Binding-site contacts:
Ligand atom C5 contacts residue ASN44 of chain 1.B at 3.7 Å.
Ligand atom C5 contacts residue SER151 of chain 1.B at 3.7 Å.
Ligand atom C1 contacts residue SER151 of chain 1.B at 3.6 Å.
Ligand atom C5 contacts residue SER106 of chain 1.B at 4.5 Å.
Ligand atom C2 contacts residue SER151 of chain 1.B at 4.5 Å.
Ligand atom O6 contacts residue SER151 of chain 1.B at 4.3 Å.
Ligand atom O6 contacts residue SER106 of chain 1.B at 4.1 Å.
Ligand atom C7 contacts residue ASN44 of chain 1.B at 3.3 Å.
Ligand atom C2 contacts residue ASN44 of chain 1.B at 2.4 Å.
Ligand atom O5 contacts residue ASN44 of chain 1.B at 2.3 Å (h-bond).
Ligand atom C4 contacts residue ASN44 of chain 1.B at 4.1 Å.
Ligand atom C3 contacts residue SER151 of chain 1.B at 4.2 Å.
Ligand atom C3 contacts residue ASN44 of chain 1.B at 3.8 Å.
Ligand atom C5 contacts residue GLN153 of chain 1.B at 4.0 Å.
Ligand atom C1 contacts residue GLN153 of chain 1.B at 3.8 Å.
Ligand atom O7 contacts residue ASN44 of chain 1.B at 3.2 Å (h-bond).
Ligand atom C6 contacts residue GLN153 of chain 1.B at 3.9 Å.
Ligand atom N2 contacts residue ASN44 of chain 1.B at 3.0 Å (h-bond).
Ligand atom C8 contacts residue ASN24 of chain 1.B at 3.3 Å.
Ligand atom O5 contacts residue GLN153 of chain 1.B at 3.0 Å (h-bond).
Ligand atom C8 contacts residue TYR152 of chain 1.B at 3.9 Å (hydrophobic).
Ligand atom C1 contacts residue ASN44 of chain 1.B at 1.4 Å.
Ligand atom O6 contacts residue GLN153 of chain 1.B at 3.2 Å (h-bond).
Ligand atom C6 contacts residue SER106 of chain 1.B at 3.4 Å.
Ligand atom O5 contacts residue SER151 of chain 1.B at 3.7 Å.

This protein binds this small molecule.
Small molecule (SMILES): CC(=O)N[C@H]1[C@H](O[C@H]2[C@H](O)[C@@H](NC(C)=O)CO[C@@H]2CO)O[C@H](CO)[C@@H](O)[C@@H]1O

Sequence of chain 1.B:
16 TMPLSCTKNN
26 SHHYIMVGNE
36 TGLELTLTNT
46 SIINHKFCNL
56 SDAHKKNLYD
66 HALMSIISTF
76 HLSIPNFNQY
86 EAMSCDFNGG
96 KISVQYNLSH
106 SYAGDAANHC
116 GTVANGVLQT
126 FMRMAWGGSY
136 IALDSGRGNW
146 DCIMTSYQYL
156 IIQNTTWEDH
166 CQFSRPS